Binding-site contacts:
Ligand atom C8 contacts residue THR255 of chain 1.A at 4.1 Å.
Ligand atom C5 contacts residue THR261 of chain 1.A at 4.0 Å.
Ligand atom C8 contacts residue ASN259 of chain 1.A at 4.3 Å.
Ligand atom C6 contacts residue THR261 of chain 1.A at 3.9 Å.
Ligand atom O6 contacts residue CYS262 of chain 1.A at 4.1 Å.
Ligand atom C6 contacts residue CYS271 of chain 1.A at 3.7 Å (hydrophobic).
Ligand atom C6 contacts residue LYS269 of chain 1.A at 4.3 Å.
Ligand atom N2 contacts residue ASN259 of chain 1.A at 2.8 Å (h-bond).
Ligand atom C1 contacts residue THR261 of chain 1.A at 4.5 Å.
Ligand atom O5 contacts residue ASN259 of chain 1.A at 2.4 Å (h-bond).
Ligand atom O6 contacts residue GLY270 of chain 1.A at 4.1 Å.
Ligand atom C5 contacts residue ASN259 of chain 1.A at 3.6 Å.
Ligand atom O5 contacts residue CYS262 of chain 1.A at 3.1 Å (h-bond).
Ligand atom O6 contacts residue MET268 of chain 1.A at 4.1 Å.
Ligand atom C7 contacts residue ASN259 of chain 1.A at 3.4 Å.
Ligand atom C4 contacts residue ASN259 of chain 1.A at 4.2 Å.
Ligand atom O7 contacts residue GLN256 of chain 1.A at 3.6 Å.
Ligand atom C6 contacts residue MET268 of chain 1.A at 3.7 Å (hydrophobic).
Ligand atom C1 contacts residue ASN259 of chain 1.A at 1.4 Å.
Ligand atom C6 contacts residue CYS262 of chain 1.A at 4.1 Å (hydrophobic).
Ligand atom O5 contacts residue THR261 of chain 1.A at 4.1 Å.
Ligand atom O6 contacts residue LYS269 of chain 1.A at 3.3 Å (salt-bridge).
Ligand atom C3 contacts residue ASN259 of chain 1.A at 3.8 Å.
Ligand atom C1 contacts residue CYS262 of chain 1.A at 3.8 Å (hydrophobic).
Ligand atom O5 contacts residue CYS271 of chain 1.A at 4.5 Å.
Ligand atom C5 contacts residue CYS262 of chain 1.A at 4.1 Å (hydrophobic).
Ligand atom O6 contacts residue CYS271 of chain 1.A at 3.6 Å (h-bond).
Ligand atom O7 contacts residue ASN259 of chain 1.A at 3.4 Å (h-bond).
Ligand atom C2 contacts residue ASN259 of chain 1.A at 2.4 Å.

This protein binds this small molecule.
Small molecule (SMILES): CC(=O)N[C@@H]1[C@@H](O)[C@H](O)[C@@H](CO)O[C@H]1O

Sequence of chain 1.A:
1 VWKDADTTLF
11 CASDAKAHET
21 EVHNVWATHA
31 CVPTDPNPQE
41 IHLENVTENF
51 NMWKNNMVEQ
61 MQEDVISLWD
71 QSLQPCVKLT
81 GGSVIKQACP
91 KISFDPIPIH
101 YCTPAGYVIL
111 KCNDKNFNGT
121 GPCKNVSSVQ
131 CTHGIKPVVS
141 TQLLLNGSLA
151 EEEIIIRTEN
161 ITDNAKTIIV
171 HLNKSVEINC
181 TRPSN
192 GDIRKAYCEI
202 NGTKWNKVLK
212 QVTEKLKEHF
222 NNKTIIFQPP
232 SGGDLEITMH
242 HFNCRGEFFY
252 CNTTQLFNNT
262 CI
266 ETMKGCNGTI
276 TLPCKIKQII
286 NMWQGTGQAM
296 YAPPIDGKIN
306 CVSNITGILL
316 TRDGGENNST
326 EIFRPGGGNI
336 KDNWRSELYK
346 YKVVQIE